Binding-site contacts:
Ligand atom CAB contacts residue PHE48 of chain 1.C at 4.0 Å (hydrophobic).
Ligand atom NAH contacts residue GLU81 of chain 1.C at 4.0 Å.
Ligand atom CAE contacts residue PHE116 of chain 1.C at 3.6 Å (hydrophobic).
Ligand atom CAD contacts residue LEU119 of chain 1.C at 3.7 Å (hydrophobic).
Ligand atom CAC contacts residue VAL184 of chain 1.C at 4.0 Å (hydrophobic).
Ligand atom CAB contacts residue LYS66 of chain 1.C at 4.1 Å.
Ligand atom CAA contacts residue ILE43 of chain 1.C at 3.7 Å (hydrophobic).
Ligand atom CAC contacts residue PHE116 of chain 1.C at 3.8 Å (hydrophobic).
Ligand atom CAL contacts residue LYS66 of chain 1.C at 3.9 Å.
Ligand atom CAC contacts residue GLU81 of chain 1.C at 3.7 Å.
Ligand atom CAM contacts residue LEU172 of chain 1.C at 4.0 Å (hydrophobic).
Ligand atom CAB contacts residue ASP185 of chain 1.C at 3.6 Å.
Ligand atom CAK contacts residue ALA64 of chain 1.C at 3.6 Å (hydrophobic).
Ligand atom CAP contacts residue VAL184 of chain 1.C at 3.9 Å (hydrophobic).
Ligand atom CAD contacts residue ALA64 of chain 1.C at 3.4 Å (hydrophobic).
Ligand atom CAF contacts residue PHE116 of chain 1.C at 3.8 Å (hydrophobic).
Ligand atom CAK contacts residue LEU172 of chain 1.C at 3.8 Å (hydrophobic).
Ligand atom CAF contacts residue VAL100 of chain 1.C at 4.0 Å (hydrophobic).
Ligand atom NAH contacts residue LYS66 of chain 1.C at 3.0 Å (salt-bridge).
Ligand atom CAF contacts residue LEU119 of chain 1.C at 4.1 Å (hydrophobic).
Ligand atom OAJ contacts residue MET118 of chain 1.C at 4.1 Å.
Ligand atom CAC contacts residue ASP185 of chain 1.C at 3.4 Å.
Ligand atom NAH contacts residue ASP185 of chain 1.C at 3.4 Å (salt-bridge).
Ligand atom CAA contacts residue MET118 of chain 1.C at 4.1 Å (hydrophobic).
Ligand atom CAF contacts residue GLU117 of chain 1.C at 4.0 Å.
Ligand atom OAJ contacts residue LEU172 of chain 1.C at 4.1 Å.
Ligand atom OAJ contacts residue LEU119 of chain 1.C at 3.0 Å (h-bond).
Ligand atom CAG contacts residue LEU172 of chain 1.C at 3.4 Å (hydrophobic).
Ligand atom CAA contacts residue SER120 of chain 1.C at 3.9 Å.
Ligand atom CAE contacts residue VAL184 of chain 1.C at 3.8 Å (hydrophobic).
Ligand atom CAK contacts residue LEU119 of chain 1.C at 3.9 Å (hydrophobic).
Ligand atom CAL contacts residue ASP185 of chain 1.C at 4.1 Å.
Ligand atom CAA contacts residue LEU172 of chain 1.C at 4.1 Å (hydrophobic).
Ligand atom CAC contacts residue LYS66 of chain 1.C at 3.6 Å.
Ligand atom CAL contacts residue VAL184 of chain 1.C at 3.9 Å (hydrophobic).
Ligand atom CAF contacts residue ALA64 of chain 1.C at 4.0 Å (hydrophobic).
Ligand atom CAA contacts residue LEU119 of chain 1.C at 3.4 Å (hydrophobic).
Ligand atom OAJ contacts residue ALA64 of chain 1.C at 3.8 Å.
Ligand atom CAO contacts residue VAL184 of chain 1.C at 3.8 Å (hydrophobic).
Ligand atom CAD contacts residue GLU117 of chain 1.C at 3.4 Å.

This protein binds this small molecule.
Small molecule (SMILES): COc1ccc2c(c1)[nH]c1c(C)nccc12

Sequence of chain 1.C:
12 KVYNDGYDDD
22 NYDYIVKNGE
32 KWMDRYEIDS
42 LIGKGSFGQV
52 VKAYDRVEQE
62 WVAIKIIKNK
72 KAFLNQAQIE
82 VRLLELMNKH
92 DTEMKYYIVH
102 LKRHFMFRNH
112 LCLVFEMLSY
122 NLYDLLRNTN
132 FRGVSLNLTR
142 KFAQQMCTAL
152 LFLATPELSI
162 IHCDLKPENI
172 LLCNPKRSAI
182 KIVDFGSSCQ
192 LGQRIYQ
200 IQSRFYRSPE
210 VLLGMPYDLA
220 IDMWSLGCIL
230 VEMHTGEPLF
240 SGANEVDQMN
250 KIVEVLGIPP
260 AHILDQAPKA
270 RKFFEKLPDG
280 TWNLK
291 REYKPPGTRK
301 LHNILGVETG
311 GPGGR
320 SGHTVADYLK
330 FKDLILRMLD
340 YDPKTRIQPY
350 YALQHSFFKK